This small molecule binds to this protein.
Small molecule (SMILES): Nc1n[nH]c2cccc(Cl)c12

Binding-site contacts:
Ligand atom N4 contacts residue LEU115 of chain 1.A at 4.2 Å.
Ligand atom CL1 contacts residue VAL47 of chain 1.A at 4.0 Å.
Ligand atom N4 contacts residue ALA60 of chain 1.A at 3.2 Å.
Ligand atom C6 contacts residue ALA60 of chain 1.A at 4.2 Å (hydrophobic).
Ligand atom C2 contacts residue LEU115 of chain 1.A at 4.4 Å (hydrophobic).
Ligand atom N1 contacts residue ILE39 of chain 1.A at 4.1 Å.
Ligand atom N3 contacts residue MET116 of chain 1.A at 3.0 Å (h-bond).
Ligand atom N3 contacts residue ASP114 of chain 1.A at 3.4 Å (salt-bridge).
Ligand atom CL1 contacts residue ILE39 of chain 1.A at 4.0 Å.
Ligand atom C5 contacts residue GLN113 of chain 1.A at 4.4 Å.
Ligand atom C2 contacts residue MET116 of chain 1.A at 3.9 Å (hydrophobic).
Ligand atom N3 contacts residue LEU115 of chain 1.A at 3.7 Å.
Ligand atom C11 contacts residue LEU164 of chain 1.A at 4.2 Å (hydrophobic).
Ligand atom C11 contacts residue ALA60 of chain 1.A at 4.0 Å (hydrophobic).
Ligand atom C7 contacts residue LEU164 of chain 1.A at 4.5 Å (hydrophobic).
Ligand atom N3 contacts residue ALA60 of chain 1.A at 3.5 Å.
Ligand atom N4 contacts residue ASP114 of chain 1.A at 2.9 Å (salt-bridge).
Ligand atom C2 contacts residue ALA60 of chain 1.A at 3.9 Å (hydrophobic).
Ligand atom C7 contacts residue GLN113 of chain 1.A at 3.4 Å.
Ligand atom N1 contacts residue LEU115 of chain 1.A at 4.2 Å.
Ligand atom C6 contacts residue LEU164 of chain 1.A at 3.8 Å (hydrophobic).
Ligand atom C5 contacts residue ASP114 of chain 1.A at 4.1 Å.
Ligand atom N4 contacts residue LEU164 of chain 1.A at 3.8 Å.
Ligand atom C6 contacts residue GLN113 of chain 1.A at 3.2 Å.
Ligand atom N4 contacts residue MET116 of chain 1.A at 3.8 Å.
Ligand atom C8 contacts residue VAL47 of chain 1.A at 4.3 Å (hydrophobic).
Ligand atom C5 contacts residue ALA60 of chain 1.A at 3.5 Å (hydrophobic).
Ligand atom N3 contacts residue LEU164 of chain 1.A at 4.4 Å.
Ligand atom C5 contacts residue LEU164 of chain 1.A at 3.7 Å (hydrophobic).
Ligand atom C9 contacts residue VAL47 of chain 1.A at 4.1 Å (hydrophobic).
Ligand atom N1 contacts residue MET116 of chain 1.A at 3.2 Å (h-bond).

Sequence of chain 1.A:
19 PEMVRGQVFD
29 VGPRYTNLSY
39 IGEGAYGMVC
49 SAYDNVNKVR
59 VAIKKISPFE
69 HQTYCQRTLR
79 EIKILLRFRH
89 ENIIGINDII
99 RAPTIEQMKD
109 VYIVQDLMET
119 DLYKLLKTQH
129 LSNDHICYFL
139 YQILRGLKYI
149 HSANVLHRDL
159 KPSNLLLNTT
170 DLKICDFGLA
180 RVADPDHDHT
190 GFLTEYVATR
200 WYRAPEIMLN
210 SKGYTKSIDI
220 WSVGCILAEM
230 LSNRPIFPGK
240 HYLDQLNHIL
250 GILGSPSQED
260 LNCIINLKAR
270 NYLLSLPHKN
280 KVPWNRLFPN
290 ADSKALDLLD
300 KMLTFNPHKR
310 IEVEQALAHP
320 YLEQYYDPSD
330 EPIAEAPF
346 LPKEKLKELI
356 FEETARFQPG